A protein and the small-molecule ligand that binds it are described below.
Small molecule (SMILES): CC(=O)N[C@@H]1[C@@H](O)[C@H](O)[C@@H](CO)O[C@H]1O

Sequence of chain 1.A:
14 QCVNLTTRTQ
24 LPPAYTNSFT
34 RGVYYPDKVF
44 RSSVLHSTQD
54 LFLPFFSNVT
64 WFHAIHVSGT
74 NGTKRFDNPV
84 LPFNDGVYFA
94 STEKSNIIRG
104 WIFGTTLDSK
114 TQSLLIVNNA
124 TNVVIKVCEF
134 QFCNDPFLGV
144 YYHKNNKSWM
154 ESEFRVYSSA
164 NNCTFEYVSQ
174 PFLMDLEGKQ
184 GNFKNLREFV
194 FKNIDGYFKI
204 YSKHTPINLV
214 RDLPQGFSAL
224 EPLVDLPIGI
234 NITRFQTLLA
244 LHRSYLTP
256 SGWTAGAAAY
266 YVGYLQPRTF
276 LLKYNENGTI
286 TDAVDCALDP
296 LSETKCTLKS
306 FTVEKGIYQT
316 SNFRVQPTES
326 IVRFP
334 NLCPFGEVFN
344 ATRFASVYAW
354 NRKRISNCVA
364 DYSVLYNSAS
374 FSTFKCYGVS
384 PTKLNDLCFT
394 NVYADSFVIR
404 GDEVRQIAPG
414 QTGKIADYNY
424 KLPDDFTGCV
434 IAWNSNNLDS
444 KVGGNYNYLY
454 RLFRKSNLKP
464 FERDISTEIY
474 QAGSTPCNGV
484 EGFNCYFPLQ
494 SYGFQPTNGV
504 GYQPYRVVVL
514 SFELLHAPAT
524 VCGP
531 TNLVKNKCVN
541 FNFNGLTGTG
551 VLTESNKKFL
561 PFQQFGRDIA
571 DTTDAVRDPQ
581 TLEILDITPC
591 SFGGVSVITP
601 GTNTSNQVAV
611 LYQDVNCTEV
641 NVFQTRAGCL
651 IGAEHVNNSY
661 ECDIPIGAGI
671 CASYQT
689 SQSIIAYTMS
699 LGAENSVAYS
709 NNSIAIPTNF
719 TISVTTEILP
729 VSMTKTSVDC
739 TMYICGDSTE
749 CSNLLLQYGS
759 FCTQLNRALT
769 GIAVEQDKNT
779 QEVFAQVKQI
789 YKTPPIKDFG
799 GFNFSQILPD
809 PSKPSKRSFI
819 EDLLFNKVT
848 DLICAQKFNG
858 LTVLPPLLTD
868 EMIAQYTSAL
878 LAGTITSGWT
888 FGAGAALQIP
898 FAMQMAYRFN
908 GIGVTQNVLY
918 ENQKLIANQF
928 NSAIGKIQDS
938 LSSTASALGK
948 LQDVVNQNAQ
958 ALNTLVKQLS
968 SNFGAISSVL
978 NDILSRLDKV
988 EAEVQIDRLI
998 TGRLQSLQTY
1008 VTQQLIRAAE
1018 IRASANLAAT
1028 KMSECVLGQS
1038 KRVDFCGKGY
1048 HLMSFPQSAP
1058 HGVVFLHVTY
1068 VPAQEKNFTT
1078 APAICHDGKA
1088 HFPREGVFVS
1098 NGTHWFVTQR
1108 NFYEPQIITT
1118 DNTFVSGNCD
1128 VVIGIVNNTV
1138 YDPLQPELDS

Binding-site contacts:
Ligand atom C3 contacts residue ASN616 of chain 1.A at 3.8 Å.
Ligand atom C4 contacts residue ASN616 of chain 1.A at 4.2 Å.
Ligand atom O5 contacts residue ASN616 of chain 1.A at 2.4 Å (h-bond).
Ligand atom O7 contacts residue ASN616 of chain 1.A at 2.7 Å (h-bond).
Ligand atom C7 contacts residue ASN616 of chain 1.A at 2.9 Å.
Ligand atom C5 contacts residue ASN616 of chain 1.A at 3.6 Å.
Ligand atom C1 contacts residue ASN616 of chain 1.A at 1.4 Å.
Ligand atom N2 contacts residue ASN616 of chain 1.A at 2.8 Å (h-bond).
Ligand atom C8 contacts residue ASN616 of chain 1.A at 4.2 Å.
Ligand atom C2 contacts residue ASN616 of chain 1.A at 2.4 Å.